Sequence of chain 2.C:
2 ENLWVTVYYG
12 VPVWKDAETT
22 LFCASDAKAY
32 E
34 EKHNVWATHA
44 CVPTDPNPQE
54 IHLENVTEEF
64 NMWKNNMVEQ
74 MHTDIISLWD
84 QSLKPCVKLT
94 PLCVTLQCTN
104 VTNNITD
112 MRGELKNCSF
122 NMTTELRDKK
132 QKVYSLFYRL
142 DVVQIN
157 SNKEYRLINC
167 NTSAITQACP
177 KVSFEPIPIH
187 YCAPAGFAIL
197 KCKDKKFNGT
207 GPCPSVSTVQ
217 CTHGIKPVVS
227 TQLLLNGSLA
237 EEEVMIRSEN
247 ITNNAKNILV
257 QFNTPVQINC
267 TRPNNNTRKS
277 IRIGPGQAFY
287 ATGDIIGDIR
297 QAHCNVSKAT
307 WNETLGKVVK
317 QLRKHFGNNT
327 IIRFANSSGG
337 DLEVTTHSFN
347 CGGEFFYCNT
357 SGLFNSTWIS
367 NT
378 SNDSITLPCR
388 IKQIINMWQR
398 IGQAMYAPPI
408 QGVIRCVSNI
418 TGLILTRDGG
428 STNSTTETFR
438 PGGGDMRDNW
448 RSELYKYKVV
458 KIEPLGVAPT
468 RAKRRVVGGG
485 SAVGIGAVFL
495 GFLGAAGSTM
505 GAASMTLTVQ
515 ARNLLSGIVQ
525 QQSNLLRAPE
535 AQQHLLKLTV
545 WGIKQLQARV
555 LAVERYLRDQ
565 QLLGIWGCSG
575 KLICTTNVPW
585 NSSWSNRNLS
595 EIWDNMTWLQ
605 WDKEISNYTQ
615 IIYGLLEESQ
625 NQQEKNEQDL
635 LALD

A small-molecule ligand and the protein it binds are described below.
Small molecule (SMILES): CC(=O)N[C@H]1[C@H](O[C@H]2[C@H](O)[C@@H](NC(C)=O)CO[C@@H]2CO)O[C@H](CO)[C@@H](O[C@@H]2O[C@H](CO[C@H]3O[C@H](CO)[C@@H](O)[C@H](O)[C@@H]3O)[C@@H](O)[C@H](O)[C@@H]2O)[C@@H]1O

Binding-site contacts:
Ligand atom C4 contacts residue ASN271 of chain 2.C at 4.2 Å.
Ligand atom C7 contacts residue ASN271 of chain 2.C at 4.0 Å.
Ligand atom C3 contacts residue ASN271 of chain 2.C at 3.8 Å.
Ligand atom N2 contacts residue VAL410 of chain 2.C at 4.4 Å.
Ligand atom O5 contacts residue ILE292 of chain 2.C at 4.1 Å.
Ligand atom C8 contacts residue VAL410 of chain 2.C at 4.1 Å (hydrophobic).
Ligand atom O5 contacts residue ASN271 of chain 2.C at 2.4 Å (h-bond).
Ligand atom C2 contacts residue ASN271 of chain 2.C at 2.5 Å.
Ligand atom O6 contacts residue ILE292 of chain 2.C at 4.2 Å.
Ligand atom C5 contacts residue ASN271 of chain 2.C at 3.7 Å.
Ligand atom O6 contacts residue THR273 of chain 2.C at 4.3 Å.
Ligand atom C1 contacts residue ASN271 of chain 2.C at 1.5 Å.
Ligand atom N2 contacts residue ASN271 of chain 2.C at 2.8 Å (h-bond).